Binding-site contacts:
Ligand atom C4' contacts residue ASP483 of chain 1.A at 3.4 Å.
Ligand atom O2' contacts residue ASP485 of chain 1.A at 2.7 Å (salt-bridge).
Ligand atom C5' contacts residue ALA477 of chain 1.B at 3.9 Å (hydrophobic).
Ligand atom C5' contacts residue GLN776 of chain 1.B at 3.4 Å.
Ligand atom O3' contacts residue ASP483 of chain 1.A at 2.9 Å (salt-bridge).
Ligand atom C3' contacts residue ASP483 of chain 1.A at 3.7 Å.
Ligand atom C5' contacts residue HIS1097 of chain 1.B at 3.4 Å.
Ligand atom O3' contacts residue ASP485 of chain 1.A at 3.1 Å (salt-bridge).
Ligand atom C2' contacts residue ASP485 of chain 1.A at 3.6 Å.
Ligand atom O4' contacts residue HIS1097 of chain 1.B at 3.6 Å.
Ligand atom OP1 contacts residue GLN776 of chain 1.B at 3.3 Å (h-bond).
Ligand atom O3' contacts residue GLN481 of chain 1.B at 3.7 Å.
Ligand atom OP1 contacts residue ALA477 of chain 1.B at 3.9 Å.
Ligand atom C4' contacts residue ASP485 of chain 1.A at 3.3 Å.
Ligand atom C4' contacts residue HIS1097 of chain 1.B at 3.4 Å.
Ligand atom P contacts residue LYS979 of chain 1.B at 3.7 Å.
Ligand atom O3' contacts residue ASP481 of chain 1.A at 3.8 Å.
Ligand atom C4' contacts residue MG1 of chain 1.P at 3.7 Å.
Ligand atom O3' contacts residue GLN776 of chain 1.B at 3.2 Å (h-bond).
Ligand atom O2' contacts residue ARG446 of chain 1.A at 3.1 Å (salt-bridge).
Ligand atom C5' contacts residue GLN481 of chain 1.B at 3.8 Å.
Ligand atom OP1 contacts residue GLN481 of chain 1.B at 4.0 Å.
Ligand atom OP1 contacts residue ARG497 of chain 1.B at 3.9 Å.
Ligand atom OP1 contacts residue LYS987 of chain 1.B at 2.6 Å (salt-bridge).
Ligand atom C3' contacts residue MG1 of chain 1.P at 3.2 Å.
Ligand atom O3' contacts residue MG1 of chain 1.P at 1.9 Å.
Ligand atom OP2 contacts residue LYS987 of chain 1.B at 4.0 Å.
Ligand atom OP1 contacts residue LYS979 of chain 1.B at 3.0 Å (salt-bridge).
Ligand atom O2' contacts residue ALA477 of chain 1.B at 3.4 Å.
Ligand atom O2' contacts residue HIS1097 of chain 1.B at 4.0 Å.
Ligand atom P contacts residue LYS987 of chain 1.B at 3.6 Å.
Ligand atom O3' contacts residue LYS979 of chain 1.B at 3.1 Å (salt-bridge).
Ligand atom C2' contacts residue MG1 of chain 1.P at 3.8 Å.
Ligand atom C5' contacts residue ASP483 of chain 1.A at 3.5 Å.
Ligand atom C2' contacts residue ARG446 of chain 1.A at 3.9 Å.
Ligand atom C5' contacts residue GLY484 of chain 1.A at 4.0 Å.
Ligand atom C3' contacts residue ASP485 of chain 1.A at 3.5 Å.
Ligand atom O2' contacts residue MG1 of chain 1.P at 3.4 Å.
Ligand atom O2' contacts residue GLN776 of chain 1.B at 3.6 Å (h-bond).
Ligand atom O2' contacts residue LYS1102 of chain 1.B at 3.5 Å (salt-bridge).

A protein and the small-molecule ligand that binds it are described below.
Small molecule (SMILES): Nc1ccn([C@@H]2O[C@H](COP(=O)=O)[C@@H](O[P](=O)(O)OC[C@H]3O[C@@H](n4ccc(N)nc4=O)[C@H](O)[C@@H]3O[P](=O)(O)OC[C@H]3O[C@@H](n4cnc5c(N)ncnc54)[C@H](O)[C@@H]3O[P](=O)(O)OC[C@H]3O[C@@H](n4cnc5c(=O)nc(N)[nH]c54)[C@H](O)[C@@H]3O[P](=O)(O)OC[C@H]3O[C@@H](n4cnc5c(=O)nc(N)[nH]c54)[C@H](O)[C@@H]3O[P](=O)(O)OC[C@H]3O[C@@H](n4cnc5c(N)ncnc54)[C@H](O)[C@@H]3O)[C@H]2O)c(=O)n1

Sequence of chain 1.B:
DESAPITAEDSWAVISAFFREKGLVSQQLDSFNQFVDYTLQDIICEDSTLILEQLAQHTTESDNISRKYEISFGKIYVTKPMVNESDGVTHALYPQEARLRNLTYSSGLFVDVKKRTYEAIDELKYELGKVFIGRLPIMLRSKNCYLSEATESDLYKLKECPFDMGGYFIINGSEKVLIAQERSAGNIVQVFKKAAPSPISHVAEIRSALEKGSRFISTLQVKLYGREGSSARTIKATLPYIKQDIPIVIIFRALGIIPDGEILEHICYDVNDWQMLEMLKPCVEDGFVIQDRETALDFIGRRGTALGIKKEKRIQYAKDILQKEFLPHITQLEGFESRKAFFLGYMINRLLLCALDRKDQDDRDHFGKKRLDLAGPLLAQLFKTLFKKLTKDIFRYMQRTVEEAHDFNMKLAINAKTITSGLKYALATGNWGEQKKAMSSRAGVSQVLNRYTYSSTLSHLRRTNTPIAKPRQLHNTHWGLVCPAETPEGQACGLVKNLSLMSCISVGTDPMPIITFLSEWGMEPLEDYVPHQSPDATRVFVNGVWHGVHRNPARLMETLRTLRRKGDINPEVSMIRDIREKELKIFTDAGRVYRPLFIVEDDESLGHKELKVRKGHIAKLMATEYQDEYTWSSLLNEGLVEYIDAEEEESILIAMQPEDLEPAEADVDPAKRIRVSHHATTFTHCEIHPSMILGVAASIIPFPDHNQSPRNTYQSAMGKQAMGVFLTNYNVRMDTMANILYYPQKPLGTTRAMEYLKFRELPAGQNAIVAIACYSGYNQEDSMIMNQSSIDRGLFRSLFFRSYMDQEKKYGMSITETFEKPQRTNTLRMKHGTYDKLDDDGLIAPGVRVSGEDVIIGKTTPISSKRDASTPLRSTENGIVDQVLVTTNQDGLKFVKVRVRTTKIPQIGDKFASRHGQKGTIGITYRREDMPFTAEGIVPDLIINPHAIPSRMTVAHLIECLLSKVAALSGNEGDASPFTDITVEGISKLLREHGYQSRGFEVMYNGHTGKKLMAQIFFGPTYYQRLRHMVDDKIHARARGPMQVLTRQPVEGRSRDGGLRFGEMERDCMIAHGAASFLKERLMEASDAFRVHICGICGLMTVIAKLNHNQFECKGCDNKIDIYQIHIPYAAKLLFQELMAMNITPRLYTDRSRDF

Sequence of chain 1.A:
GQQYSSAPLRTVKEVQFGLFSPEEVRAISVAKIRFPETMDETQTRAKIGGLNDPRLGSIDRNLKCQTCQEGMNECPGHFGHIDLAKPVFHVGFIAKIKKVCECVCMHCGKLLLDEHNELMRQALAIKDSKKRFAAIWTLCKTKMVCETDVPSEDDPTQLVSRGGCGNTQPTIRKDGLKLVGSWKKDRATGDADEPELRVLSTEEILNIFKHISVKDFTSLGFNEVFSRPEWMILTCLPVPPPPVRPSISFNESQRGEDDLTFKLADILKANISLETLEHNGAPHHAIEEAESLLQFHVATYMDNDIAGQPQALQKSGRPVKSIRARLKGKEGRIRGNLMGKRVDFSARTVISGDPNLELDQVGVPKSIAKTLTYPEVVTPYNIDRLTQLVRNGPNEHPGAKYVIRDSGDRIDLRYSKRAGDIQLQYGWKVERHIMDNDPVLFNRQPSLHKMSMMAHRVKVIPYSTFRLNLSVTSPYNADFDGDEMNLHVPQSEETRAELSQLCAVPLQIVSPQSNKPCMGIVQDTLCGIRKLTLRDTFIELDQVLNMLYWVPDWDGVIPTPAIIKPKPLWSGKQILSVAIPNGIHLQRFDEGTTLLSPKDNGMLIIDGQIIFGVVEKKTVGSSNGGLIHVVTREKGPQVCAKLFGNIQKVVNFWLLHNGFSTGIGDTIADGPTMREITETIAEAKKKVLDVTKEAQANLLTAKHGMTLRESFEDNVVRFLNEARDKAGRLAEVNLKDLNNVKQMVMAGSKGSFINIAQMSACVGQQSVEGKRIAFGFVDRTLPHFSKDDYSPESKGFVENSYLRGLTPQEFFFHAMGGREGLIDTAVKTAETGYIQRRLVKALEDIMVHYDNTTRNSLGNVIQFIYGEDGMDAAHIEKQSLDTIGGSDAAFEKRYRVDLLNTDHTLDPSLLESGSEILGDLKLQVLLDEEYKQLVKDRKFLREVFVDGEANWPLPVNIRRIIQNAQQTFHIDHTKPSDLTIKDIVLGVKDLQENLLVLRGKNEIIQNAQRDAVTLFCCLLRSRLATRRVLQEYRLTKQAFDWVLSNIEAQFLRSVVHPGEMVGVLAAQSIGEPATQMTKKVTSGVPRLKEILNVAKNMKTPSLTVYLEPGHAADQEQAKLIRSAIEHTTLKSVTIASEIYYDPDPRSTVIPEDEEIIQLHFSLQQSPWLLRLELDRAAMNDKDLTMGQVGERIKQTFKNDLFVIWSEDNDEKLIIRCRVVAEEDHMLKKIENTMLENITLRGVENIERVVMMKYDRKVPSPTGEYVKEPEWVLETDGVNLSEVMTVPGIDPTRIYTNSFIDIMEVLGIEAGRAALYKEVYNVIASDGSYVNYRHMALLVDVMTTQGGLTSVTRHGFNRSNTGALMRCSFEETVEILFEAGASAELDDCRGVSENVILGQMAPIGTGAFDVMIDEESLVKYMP